This protein binds this small molecule.
Small molecule (SMILES): O=c1[nH]c(=O)n([C@H]2C[C@H](O)[C@@H](COP(=O)(O)O)O2)cc1/C=C/Br

Binding-site contacts:
Ligand atom O4 contacts residue PHE93 of chain 1.C at 3.6 Å.
Ligand atom O1P contacts residue TYR21 of chain 1.C at 3.5 Å.
Ligand atom O4 contacts residue ALA134 of chain 1.C at 3.7 Å.
Ligand atom C4 contacts residue PHE139 of chain 1.C at 3.5 Å (hydrophobic).
Ligand atom BR contacts residue HIS97 of chain 1.C at 3.3 Å.
Ligand atom N1 contacts residue PHE93 of chain 1.C at 3.6 Å.
Ligand atom O1P contacts residue GLU48 of chain 1.C at 3.4 Å (salt-bridge).
Ligand atom C5B contacts residue TRP53 of chain 1.C at 3.5 Å (hydrophobic).
Ligand atom O4 contacts residue PHE139 of chain 1.C at 3.6 Å.
Ligand atom C5' contacts residue TRP53 of chain 1.C at 3.7 Å (hydrophobic).
Ligand atom N3 contacts residue PHE93 of chain 1.C at 3.2 Å.
Ligand atom C2 contacts residue PHE139 of chain 1.C at 3.4 Å (hydrophobic).
Ligand atom O4 contacts residue SER135 of chain 1.C at 3.1 Å.
Ligand atom O2P contacts residue GLY22 of chain 1.C at 3.4 Å (h-bond).
Ligand atom C2' contacts residue PHE139 of chain 1.C at 3.6 Å (hydrophobic).
Ligand atom C4 contacts residue GLN90 of chain 1.C at 3.7 Å.
Ligand atom O1P contacts residue ARG130 of chain 1.C at 2.5 Å (salt-bridge).
Ligand atom N3 contacts residue GLN90 of chain 1.C at 2.9 Å (h-bond).
Ligand atom O2P contacts residue ADP1 of chain 1.I at 2.7 Å (h-bond).
Ligand atom O2 contacts residue PHE93 of chain 1.C at 3.2 Å.
Ligand atom O3P contacts residue ARG130 of chain 1.C at 3.4 Å (salt-bridge).
Ligand atom O2P contacts residue TYR21 of chain 1.C at 3.4 Å.
Ligand atom C4' contacts residue ILE62 of chain 1.C at 3.5 Å (hydrophobic).
Ligand atom C5' contacts residue GLU48 of chain 1.C at 3.6 Å.
Ligand atom O3' contacts residue TYR66 of chain 1.C at 3.1 Å (h-bond).
Ligand atom P contacts residue ADP1 of chain 1.I at 3.5 Å.
Ligand atom N3 contacts residue PHE139 of chain 1.C at 3.3 Å.
Ligand atom O4' contacts residue PHE93 of chain 1.C at 3.5 Å.
Ligand atom C2 contacts residue PHE93 of chain 1.C at 3.3 Å (hydrophobic).
Ligand atom P contacts residue ARG130 of chain 1.C at 3.5 Å.
Ligand atom O4 contacts residue GLN90 of chain 1.C at 3.0 Å (h-bond).
Ligand atom O4' contacts residue ILE62 of chain 1.C at 3.5 Å.
Ligand atom O3P contacts residue GLU48 of chain 1.C at 2.5 Å (salt-bridge).
Ligand atom O3P contacts residue ADP1 of chain 1.I at 3.0 Å (h-bond).
Ligand atom C4 contacts residue PHE93 of chain 1.C at 3.5 Å (hydrophobic).
Ligand atom N1 contacts residue PHE139 of chain 1.C at 3.5 Å.
Ligand atom O2 contacts residue PHE139 of chain 1.C at 3.7 Å.
Ligand atom BR contacts residue SER135 of chain 1.C at 3.5 Å.
Ligand atom P contacts residue GLU48 of chain 1.C at 3.4 Å.
Ligand atom O5' contacts residue GLU48 of chain 1.C at 3.4 Å (salt-bridge).

Sequence of chain 1.C:
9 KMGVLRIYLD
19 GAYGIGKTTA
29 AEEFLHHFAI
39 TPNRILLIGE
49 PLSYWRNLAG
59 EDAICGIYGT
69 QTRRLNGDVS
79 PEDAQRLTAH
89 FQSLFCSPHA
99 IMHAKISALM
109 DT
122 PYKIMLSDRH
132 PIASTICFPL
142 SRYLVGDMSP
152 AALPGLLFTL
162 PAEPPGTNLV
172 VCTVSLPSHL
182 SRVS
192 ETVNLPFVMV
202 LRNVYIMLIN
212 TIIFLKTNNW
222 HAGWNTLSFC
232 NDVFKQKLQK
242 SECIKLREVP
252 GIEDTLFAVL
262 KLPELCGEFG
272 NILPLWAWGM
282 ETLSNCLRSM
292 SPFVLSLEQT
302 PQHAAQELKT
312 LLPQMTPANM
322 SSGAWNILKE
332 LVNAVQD